The protein below binds the small molecule below.
Small molecule (SMILES): CC(=O)N[C@@H]1[C@@H](O)[C@H](O)[C@@H](CO)O[C@H]1O

Sequence of chain 1.C:
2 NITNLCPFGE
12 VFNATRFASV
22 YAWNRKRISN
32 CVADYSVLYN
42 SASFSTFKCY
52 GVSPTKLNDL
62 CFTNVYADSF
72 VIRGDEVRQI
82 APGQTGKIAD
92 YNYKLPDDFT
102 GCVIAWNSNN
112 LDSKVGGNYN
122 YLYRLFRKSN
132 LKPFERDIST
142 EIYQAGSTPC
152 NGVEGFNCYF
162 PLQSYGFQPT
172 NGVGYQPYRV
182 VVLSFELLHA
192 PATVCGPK

Binding-site contacts:
Ligand atom C8 contacts residue LEU39 of chain 1.C at 3.9 Å (hydrophobic).
Ligand atom C4 contacts residue ASN14 of chain 1.C at 4.2 Å.
Ligand atom C7 contacts residue VAL38 of chain 1.C at 3.9 Å (hydrophobic).
Ligand atom N2 contacts residue PHE13 of chain 1.C at 4.4 Å.
Ligand atom C8 contacts residue VAL38 of chain 1.C at 3.9 Å (hydrophobic).
Ligand atom C8 contacts residue PHE13 of chain 1.C at 3.9 Å (hydrophobic).
Ligand atom O7 contacts residue PHE9 of chain 1.C at 4.2 Å.
Ligand atom C7 contacts residue ASN14 of chain 1.C at 3.9 Å.
Ligand atom C8 contacts residue PHE9 of chain 1.C at 3.9 Å (hydrophobic).
Ligand atom O7 contacts residue VAL38 of chain 1.C at 4.0 Å.
Ligand atom N2 contacts residue VAL38 of chain 1.C at 4.3 Å.
Ligand atom C5 contacts residue ASN14 of chain 1.C at 3.5 Å.
Ligand atom C1 contacts residue ASN14 of chain 1.C at 1.4 Å.
Ligand atom C7 contacts residue GLY10 of chain 1.C at 3.8 Å.
Ligand atom O6 contacts residue ASN14 of chain 1.C at 4.2 Å.
Ligand atom C7 contacts residue PHE13 of chain 1.C at 4.4 Å (hydrophobic).
Ligand atom N2 contacts residue ASN14 of chain 1.C at 3.2 Å (h-bond).
Ligand atom O5 contacts residue ASN14 of chain 1.C at 2.3 Å (h-bond).
Ligand atom C2 contacts residue ASN14 of chain 1.C at 2.6 Å.
Ligand atom O7 contacts residue GLY10 of chain 1.C at 3.1 Å.
Ligand atom C7 contacts residue PHE9 of chain 1.C at 4.4 Å (hydrophobic).
Ligand atom O7 contacts residue ASN14 of chain 1.C at 4.0 Å.
Ligand atom C8 contacts residue GLY10 of chain 1.C at 4.0 Å.
Ligand atom C3 contacts residue ASN14 of chain 1.C at 3.9 Å.
Ligand atom O3 contacts residue VAL38 of chain 1.C at 3.4 Å.